The protein below binds the small molecule below.
Small molecule (SMILES): C[C@H](N)[C@H](N)CCCCCC(=O)O

Sequence of chain 1.A:
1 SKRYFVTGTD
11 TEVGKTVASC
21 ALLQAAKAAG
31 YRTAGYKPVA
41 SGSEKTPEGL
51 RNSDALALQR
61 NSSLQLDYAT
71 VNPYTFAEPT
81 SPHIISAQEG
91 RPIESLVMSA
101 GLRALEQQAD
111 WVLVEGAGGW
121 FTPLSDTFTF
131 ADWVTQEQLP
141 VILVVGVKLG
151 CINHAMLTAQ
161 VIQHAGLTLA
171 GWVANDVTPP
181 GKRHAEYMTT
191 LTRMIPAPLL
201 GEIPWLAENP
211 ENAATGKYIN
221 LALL

Binding-site contacts:
Ligand atom O2 contacts residue ILE152 of chain 2.A at 3.5 Å.
Ligand atom N8 contacts residue THR11 of chain 1.A at 3.7 Å.
Ligand atom C1 contacts residue ASN153 of chain 2.A at 4.0 Å.
Ligand atom N8 contacts residue GLU12 of chain 1.A at 3.7 Å.
Ligand atom C4 contacts residue THR122 of chain 1.A at 4.2 Å.
Ligand atom C8 contacts residue LEU149 of chain 2.A at 3.9 Å (hydrophobic).
Ligand atom C2 contacts residue TYR187 of chain 2.A at 3.5 Å (hydrophobic).
Ligand atom C9 contacts residue THR80 of chain 1.A at 3.9 Å.
Ligand atom C9 contacts residue PRO79 of chain 1.A at 3.4 Å (hydrophobic).
Ligand atom C3 contacts residue GLY150 of chain 2.A at 4.0 Å.
Ligand atom O1 contacts residue ILE152 of chain 2.A at 3.3 Å (h-bond).
Ligand atom O1 contacts residue CYS151 of chain 2.A at 3.5 Å (h-bond).
Ligand atom C5 contacts residue GLY118 of chain 1.A at 3.8 Å.
Ligand atom C7 contacts residue ACP1 of chain 1.D at 3.7 Å.
Ligand atom C7 contacts residue THR11 of chain 1.A at 4.0 Å.
Ligand atom C3 contacts residue TYR187 of chain 2.A at 4.0 Å (hydrophobic).
Ligand atom O1 contacts residue TYR187 of chain 2.A at 2.7 Å (h-bond).
Ligand atom O2 contacts residue CYS151 of chain 2.A at 4.2 Å.
Ligand atom O1 contacts residue GLY150 of chain 2.A at 3.0 Å (h-bond).
Ligand atom C1 contacts residue TYR187 of chain 2.A at 3.5 Å (hydrophobic).
Ligand atom C6 contacts residue SER41 of chain 1.A at 3.9 Å.
Ligand atom C8 contacts residue ACP1 of chain 1.D at 3.8 Å.
Ligand atom O2 contacts residue GLY150 of chain 2.A at 3.5 Å.
Ligand atom C9 contacts residue LEU149 of chain 2.A at 4.1 Å (hydrophobic).
Ligand atom C1 contacts residue GLY150 of chain 2.A at 3.6 Å.
Ligand atom C8 contacts residue THR11 of chain 1.A at 3.8 Å.
Ligand atom C9 contacts residue SER41 of chain 1.A at 3.5 Å.
Ligand atom C6 contacts residue THR80 of chain 1.A at 4.2 Å.
Ligand atom C4 contacts residue SER81 of chain 1.A at 4.1 Å.
Ligand atom C7 contacts residue SER41 of chain 1.A at 4.0 Å.
Ligand atom C1 contacts residue CYS151 of chain 2.A at 4.2 Å (hydrophobic).
Ligand atom N8 contacts residue ACP1 of chain 1.D at 2.9 Å (h-bond).
Ligand atom C6 contacts residue GLY118 of chain 1.A at 4.0 Å.
Ligand atom O2 contacts residue ASN153 of chain 2.A at 3.0 Å (h-bond).
Ligand atom N7 contacts residue ACP1 of chain 1.D at 3.9 Å.
Ligand atom N7 contacts residue SER41 of chain 1.A at 3.0 Å (h-bond).
Ligand atom C2 contacts residue SER81 of chain 1.A at 3.9 Å.
Ligand atom O1 contacts residue LEU149 of chain 2.A at 4.1 Å.
Ligand atom C5 contacts residue THR11 of chain 1.A at 4.0 Å.
Ligand atom C1 contacts residue ILE152 of chain 2.A at 3.6 Å (hydrophobic).

Sequence of chain 2.A:
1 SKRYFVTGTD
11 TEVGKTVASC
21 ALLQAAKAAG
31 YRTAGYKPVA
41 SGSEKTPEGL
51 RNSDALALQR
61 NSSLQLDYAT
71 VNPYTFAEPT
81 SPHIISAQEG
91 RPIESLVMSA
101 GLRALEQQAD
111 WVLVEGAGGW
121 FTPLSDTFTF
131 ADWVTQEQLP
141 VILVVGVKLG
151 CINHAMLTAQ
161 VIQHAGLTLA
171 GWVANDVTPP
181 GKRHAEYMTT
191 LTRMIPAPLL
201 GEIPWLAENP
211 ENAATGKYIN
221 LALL